Binding-site contacts:
Ligand atom C9 contacts residue MET267 of chain 1.C at 3.4 Å (hydrophobic).
Ligand atom C23 contacts residue SER231 of chain 1.C at 3.3 Å.
Ligand atom C1 contacts residue PHE283 of chain 1.C at 3.6 Å (hydrophobic).
Ligand atom N6 contacts residue PHE250 of chain 1.C at 3.9 Å.
Ligand atom C15 contacts residue GLY279 of chain 1.C at 3.7 Å.
Ligand atom C9 contacts residue GLN280 of chain 1.C at 3.7 Å.
Ligand atom N18 contacts residue THR242 of chain 1.C at 3.7 Å.
Ligand atom C30 contacts residue LEU189 of chain 1.C at 3.8 Å (hydrophobic).
Ligand atom C15 contacts residue MET267 of chain 1.C at 3.4 Å (hydrophobic).
Ligand atom C24 contacts residue SER231 of chain 1.C at 2.9 Å.
Ligand atom N4 contacts residue PHE283 of chain 1.C at 3.8 Å.
Ligand atom C27 contacts residue MET267 of chain 1.C at 3.8 Å (hydrophobic).
Ligand atom C7 contacts residue PHE283 of chain 1.C at 3.9 Å (hydrophobic).
Ligand atom N3 contacts residue MET267 of chain 1.C at 3.1 Å (h-bond).
Ligand atom C1 contacts residue MET267 of chain 1.C at 3.2 Å (hydrophobic).
Ligand atom C9 contacts residue TYR247 of chain 1.C at 3.6 Å (hydrophobic).
Ligand atom N3 contacts residue PHE283 of chain 1.C at 3.6 Å.
Ligand atom C25 contacts residue GLN280 of chain 1.C at 3.2 Å.
Ligand atom C23 contacts residue THR242 of chain 1.C at 3.9 Å.
Ligand atom C23 contacts residue ALA243 of chain 1.C at 3.5 Å (hydrophobic).
Ligand atom C16 contacts residue PHE283 of chain 1.C at 3.5 Å (hydrophobic).
Ligand atom N19 contacts residue THR239 of chain 1.C at 3.6 Å.
Ligand atom C22 contacts residue LEU229 of chain 1.C at 3.8 Å (hydrophobic).
Ligand atom C21 contacts residue VAL232 of chain 1.C at 3.8 Å (hydrophobic).
Ligand atom N19 contacts residue ALA243 of chain 1.C at 3.7 Å.
Ligand atom C25 contacts residue VAL232 of chain 1.C at 3.7 Å (hydrophobic).
Ligand atom N18 contacts residue SER231 of chain 1.C at 2.5 Å (h-bond).
Ligand atom N8 contacts residue MET267 of chain 1.C at 3.2 Å (h-bond).
Ligand atom C15 contacts residue TYR247 of chain 1.C at 3.9 Å (hydrophobic).
Ligand atom N4 contacts residue PHE250 of chain 1.C at 3.9 Å.
Ligand atom C23 contacts residue THR239 of chain 1.C at 3.5 Å.
Ligand atom O17 contacts residue GLN280 of chain 1.C at 3.0 Å (h-bond).
Ligand atom N6 contacts residue PHE283 of chain 1.C at 3.4 Å.
Ligand atom C26 contacts residue PHE283 of chain 1.C at 3.8 Å (hydrophobic).
Ligand atom C16 contacts residue MET267 of chain 1.C at 3.6 Å (hydrophobic).
Ligand atom C5 contacts residue PHE283 of chain 1.C at 3.8 Å (hydrophobic).
Ligand atom N19 contacts residue GLN280 of chain 1.C at 3.9 Å.
Ligand atom C5 contacts residue PHE250 of chain 1.C at 3.8 Å (hydrophobic).
Ligand atom C2 contacts residue PHE283 of chain 1.C at 3.7 Å (hydrophobic).
Ligand atom C29 contacts residue LEU189 of chain 1.C at 3.8 Å (hydrophobic).

Sequence of chain 1.C:
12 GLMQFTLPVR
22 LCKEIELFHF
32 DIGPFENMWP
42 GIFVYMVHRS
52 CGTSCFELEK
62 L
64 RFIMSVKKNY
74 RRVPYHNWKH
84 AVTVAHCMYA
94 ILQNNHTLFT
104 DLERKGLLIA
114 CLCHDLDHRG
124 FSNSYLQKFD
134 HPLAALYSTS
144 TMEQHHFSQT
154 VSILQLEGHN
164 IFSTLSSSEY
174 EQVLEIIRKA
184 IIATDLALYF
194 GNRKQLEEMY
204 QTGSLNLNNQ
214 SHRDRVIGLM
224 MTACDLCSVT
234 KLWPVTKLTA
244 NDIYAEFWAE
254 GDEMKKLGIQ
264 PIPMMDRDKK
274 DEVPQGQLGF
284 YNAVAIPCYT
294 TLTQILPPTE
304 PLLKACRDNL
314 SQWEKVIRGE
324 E

This protein binds this small molecule.
Small molecule (SMILES): O=C(Nc1ccnn1-c1ccccc1)c1nc(C2CC2)ccc1Nc1cncnc1